Binding-site contacts:
Ligand atom O6 contacts residue TYR185 of chain 1.A at 3.9 Å.
Ligand atom C4 contacts residue ASN188 of chain 1.A at 4.3 Å.
Ligand atom C5 contacts residue ASN188 of chain 1.A at 3.6 Å.
Ligand atom C7 contacts residue ASN188 of chain 1.A at 4.0 Å.
Ligand atom O6 contacts residue ASN188 of chain 1.A at 3.8 Å.
Ligand atom O5 contacts residue ASN188 of chain 1.A at 2.4 Å (h-bond).
Ligand atom N2 contacts residue ASN188 of chain 1.A at 3.0 Å (h-bond).
Ligand atom C2 contacts residue ASN188 of chain 1.A at 2.6 Å.
Ligand atom O6 contacts residue SER187 of chain 1.A at 3.9 Å.
Ligand atom C3 contacts residue ASN188 of chain 1.A at 3.9 Å.
Ligand atom O6 contacts residue ALA184 of chain 1.A at 4.0 Å.
Ligand atom C1 contacts residue ASN188 of chain 1.A at 1.4 Å.

A protein and the small-molecule ligand that binds it are described below.
Small molecule (SMILES): CC(=O)N[C@@H]1[C@@H](O)[C@H](O)[C@@H](CO)O[C@H]1O

Sequence of chain 1.A:
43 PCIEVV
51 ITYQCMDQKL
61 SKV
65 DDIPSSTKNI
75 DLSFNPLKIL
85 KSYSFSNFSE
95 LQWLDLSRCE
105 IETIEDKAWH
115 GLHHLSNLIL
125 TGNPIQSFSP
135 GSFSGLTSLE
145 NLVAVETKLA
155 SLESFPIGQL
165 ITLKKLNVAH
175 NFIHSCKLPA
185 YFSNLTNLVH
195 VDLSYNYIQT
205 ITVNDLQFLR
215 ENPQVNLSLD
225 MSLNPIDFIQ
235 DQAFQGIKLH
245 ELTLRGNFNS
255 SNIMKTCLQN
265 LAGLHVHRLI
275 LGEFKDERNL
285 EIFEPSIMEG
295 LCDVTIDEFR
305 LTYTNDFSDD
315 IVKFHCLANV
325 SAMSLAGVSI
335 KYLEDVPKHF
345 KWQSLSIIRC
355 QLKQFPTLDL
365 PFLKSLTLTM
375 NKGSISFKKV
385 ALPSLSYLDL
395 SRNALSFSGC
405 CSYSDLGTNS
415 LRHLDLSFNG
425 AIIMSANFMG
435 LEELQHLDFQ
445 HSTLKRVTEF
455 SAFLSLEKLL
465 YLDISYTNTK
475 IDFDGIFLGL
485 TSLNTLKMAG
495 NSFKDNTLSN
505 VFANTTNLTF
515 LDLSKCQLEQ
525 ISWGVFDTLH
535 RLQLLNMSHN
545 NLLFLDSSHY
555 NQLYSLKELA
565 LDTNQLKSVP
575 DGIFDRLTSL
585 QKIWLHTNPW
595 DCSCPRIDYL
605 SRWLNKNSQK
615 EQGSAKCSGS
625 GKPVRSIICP